A protein and the small-molecule ligand that binds it are described below.
Small molecule (SMILES): CC(=O)N[C@@H]1[C@@H](O)[C@H](O)[C@@H](CO)O[C@H]1O

Sequence of chain 4.A:
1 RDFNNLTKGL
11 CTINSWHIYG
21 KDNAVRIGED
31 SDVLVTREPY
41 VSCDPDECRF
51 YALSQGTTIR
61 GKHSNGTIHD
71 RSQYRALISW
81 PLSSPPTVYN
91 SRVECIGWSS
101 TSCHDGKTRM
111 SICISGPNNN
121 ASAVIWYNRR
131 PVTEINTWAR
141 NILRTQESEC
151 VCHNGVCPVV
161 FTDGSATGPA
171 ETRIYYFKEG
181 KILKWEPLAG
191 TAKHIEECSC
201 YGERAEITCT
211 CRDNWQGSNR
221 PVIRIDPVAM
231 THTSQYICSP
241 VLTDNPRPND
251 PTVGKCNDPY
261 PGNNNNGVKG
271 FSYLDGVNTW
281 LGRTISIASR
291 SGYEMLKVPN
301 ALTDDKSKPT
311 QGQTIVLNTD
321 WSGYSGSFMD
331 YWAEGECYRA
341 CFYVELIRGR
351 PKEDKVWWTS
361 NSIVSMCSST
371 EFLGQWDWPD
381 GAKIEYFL

Binding-site contacts:
Ligand atom O6 contacts residue NAG1 of chain 4.D at 3.6 Å.
Ligand atom C8 contacts residue PHE3 of chain 4.A at 3.5 Å (hydrophobic).
Ligand atom C6 contacts residue NAG1 of chain 4.D at 4.0 Å.
Ligand atom N2 contacts residue PHE3 of chain 4.A at 2.8 Å (h-bond).
Ligand atom O3 contacts residue NAG1 of chain 4.D at 3.0 Å (h-bond).
Ligand atom N2 contacts residue ASN5 of chain 4.A at 2.9 Å (h-bond).
Ligand atom C4 contacts residue ASN154 of chain 4.A at 4.3 Å.
Ligand atom O6 contacts residue ASN154 of chain 4.A at 3.7 Å.
Ligand atom C3 contacts residue PHE3 of chain 4.A at 4.3 Å (hydrophobic).
Ligand atom C1 contacts residue ASN5 of chain 4.A at 1.4 Å.
Ligand atom O4 contacts residue NAG1 of chain 4.D at 2.4 Å.
Ligand atom C3 contacts residue NAG1 of chain 4.D at 3.7 Å.
Ligand atom C5 contacts residue NAG1 of chain 4.D at 4.1 Å.
Ligand atom C4 contacts residue ASN5 of chain 4.A at 4.2 Å.
Ligand atom C7 contacts residue PHE3 of chain 4.A at 3.6 Å (hydrophobic).
Ligand atom C5 contacts residue ASN154 of chain 4.A at 3.5 Å.
Ligand atom C5 contacts residue ASN5 of chain 4.A at 3.6 Å.
Ligand atom C3 contacts residue ASP2 of chain 4.A at 4.3 Å.
Ligand atom N2 contacts residue ASP2 of chain 4.A at 4.0 Å.
Ligand atom O4 contacts residue ASN154 of chain 4.A at 4.1 Å.
Ligand atom C3 contacts residue ASN5 of chain 4.A at 3.8 Å.
Ligand atom C1 contacts residue ASN154 of chain 4.A at 4.0 Å.
Ligand atom C8 contacts residue ASP2 of chain 4.A at 3.7 Å.
Ligand atom O5 contacts residue ASN154 of chain 4.A at 3.9 Å.
Ligand atom O5 contacts residue ASN5 of chain 4.A at 2.2 Å (h-bond).
Ligand atom O7 contacts residue ASN5 of chain 4.A at 4.1 Å.
Ligand atom C4 contacts residue NAG1 of chain 4.D at 3.0 Å.
Ligand atom C7 contacts residue ASN5 of chain 4.A at 3.7 Å.
Ligand atom C7 contacts residue ASP2 of chain 4.A at 4.0 Å.
Ligand atom C2 contacts residue PHE3 of chain 4.A at 3.7 Å (hydrophobic).
Ligand atom C2 contacts residue ASN5 of chain 4.A at 2.5 Å.
Ligand atom O3 contacts residue ASP2 of chain 4.A at 3.4 Å.
Ligand atom C1 contacts residue PHE3 of chain 4.A at 3.7 Å (hydrophobic).